Binding-site contacts:
Ligand atom CD contacts residue ALA194 of chain 1.E at 3.7 Å (hydrophobic).
Ligand atom CZ contacts residue GLU222 of chain 1.E at 3.4 Å.
Ligand atom NH2 contacts residue GLU222 of chain 1.E at 2.5 Å (salt-bridge).
Ligand atom CG contacts residue GLU214 of chain 1.E at 3.3 Å.
Ligand atom C contacts residue GLU214 of chain 1.E at 3.9 Å.
Ligand atom NH2 contacts residue GLU214 of chain 1.E at 4.3 Å.
Ligand atom CB contacts residue GLU195 of chain 1.E at 3.2 Å.
Ligand atom CD contacts residue ASP138 of chain 1.E at 3.7 Å.
Ligand atom N contacts residue GLU214 of chain 1.E at 3.2 Å (salt-bridge).
Ligand atom CZ contacts residue GLU214 of chain 1.E at 3.8 Å.
Ligand atom O contacts residue ALA194 of chain 1.E at 4.4 Å.
Ligand atom C contacts residue SER63 of chain 1.E at 4.5 Å.
Ligand atom NH2 contacts residue PHE190 of chain 1.E at 3.9 Å.
Ligand atom CB contacts residue ASP137 of chain 1.E at 3.9 Å.
Ligand atom NE contacts residue GLU214 of chain 1.E at 4.2 Å.
Ligand atom CB contacts residue HIS135 of chain 1.E at 4.3 Å.
Ligand atom NE contacts residue ASP192 of chain 1.E at 4.2 Å.
Ligand atom CA contacts residue GLU214 of chain 1.E at 3.6 Å.
Ligand atom CZ contacts residue ASP138 of chain 1.E at 4.5 Å.
Ligand atom NH1 contacts residue GLU222 of chain 1.E at 3.6 Å.
Ligand atom NE contacts residue ASP138 of chain 1.E at 3.4 Å (salt-bridge).
Ligand atom CZ contacts residue ASP192 of chain 1.E at 4.2 Å.
Ligand atom NH2 contacts residue LEU224 of chain 1.E at 4.0 Å.
Ligand atom CD contacts residue HIS135 of chain 1.E at 4.4 Å.
Ligand atom O contacts residue GLU195 of chain 1.E at 4.1 Å.
Ligand atom CZ contacts residue PHE190 of chain 1.E at 3.9 Å (hydrophobic).
Ligand atom CB contacts residue SER63 of chain 1.E at 4.4 Å.
Ligand atom CB contacts residue GLU221 of chain 1.E at 3.8 Å.
Ligand atom CG contacts residue HIS135 of chain 1.E at 3.8 Å.
Ligand atom NH2 contacts residue ASP192 of chain 1.E at 4.4 Å.
Ligand atom CG contacts residue ALA194 of chain 1.E at 4.4 Å (hydrophobic).
Ligand atom O contacts residue PRO193 of chain 1.E at 4.3 Å.
Ligand atom CG contacts residue ASP137 of chain 1.E at 4.3 Å.
Ligand atom NH1 contacts residue PHE190 of chain 1.E at 3.1 Å.
Ligand atom CD contacts residue GLU214 of chain 1.E at 4.3 Å.
Ligand atom CD contacts residue ASP137 of chain 1.E at 4.1 Å.
Ligand atom CB contacts residue GLU214 of chain 1.E at 3.6 Å.
Ligand atom NH1 contacts residue GLU214 of chain 1.E at 3.4 Å (salt-bridge).

A protein and the small-molecule ligand that binds it are described below.
Small molecule (SMILES): C[C@H](N)C(=O)N[C@@H](C)C=O.C[C@H](NC(=O)[C@H](CCCN=C(N)N)NC(=O)[C@@H](N)CCCN=C(N)N)C(=O)N[C@H](C=O)CO

Sequence of chain 1.E:
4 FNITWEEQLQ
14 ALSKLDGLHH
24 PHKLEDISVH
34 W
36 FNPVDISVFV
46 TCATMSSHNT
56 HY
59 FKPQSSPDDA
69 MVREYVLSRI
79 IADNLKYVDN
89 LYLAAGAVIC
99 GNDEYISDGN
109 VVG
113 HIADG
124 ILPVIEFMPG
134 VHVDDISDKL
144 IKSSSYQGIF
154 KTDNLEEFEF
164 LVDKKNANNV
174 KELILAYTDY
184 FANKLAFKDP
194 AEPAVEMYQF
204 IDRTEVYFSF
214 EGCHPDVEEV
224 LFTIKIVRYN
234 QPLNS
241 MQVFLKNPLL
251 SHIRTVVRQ